Binding-site contacts:
Ligand atom O6 contacts residue ASP1096 of chain 1.A at 3.0 Å (salt-bridge).
Ligand atom C1 contacts residue ASN1103 of chain 1.A at 1.4 Å.
Ligand atom C7 contacts residue ASN1103 of chain 1.A at 4.0 Å.
Ligand atom C3 contacts residue ASN1103 of chain 1.A at 3.8 Å.
Ligand atom C4 contacts residue ASP1096 of chain 1.A at 4.3 Å.
Ligand atom C5 contacts residue ASP1096 of chain 1.A at 3.8 Å.
Ligand atom O4 contacts residue ASP1096 of chain 1.A at 3.7 Å.
Ligand atom C6 contacts residue CYS1051 of chain 1.A at 4.4 Å (hydrophobic).
Ligand atom O5 contacts residue ASN1103 of chain 1.A at 2.5 Å (h-bond).
Ligand atom C6 contacts residue ASP1096 of chain 1.A at 3.9 Å.
Ligand atom N2 contacts residue ASN1103 of chain 1.A at 2.9 Å (h-bond).
Ligand atom C4 contacts residue ASN1103 of chain 1.A at 4.3 Å.
Ligand atom O5 contacts residue CYS1051 of chain 1.A at 4.4 Å.
Ligand atom C2 contacts residue ASN1103 of chain 1.A at 2.5 Å.
Ligand atom C5 contacts residue ASN1103 of chain 1.A at 3.7 Å.

Sequence of chain 1.A:
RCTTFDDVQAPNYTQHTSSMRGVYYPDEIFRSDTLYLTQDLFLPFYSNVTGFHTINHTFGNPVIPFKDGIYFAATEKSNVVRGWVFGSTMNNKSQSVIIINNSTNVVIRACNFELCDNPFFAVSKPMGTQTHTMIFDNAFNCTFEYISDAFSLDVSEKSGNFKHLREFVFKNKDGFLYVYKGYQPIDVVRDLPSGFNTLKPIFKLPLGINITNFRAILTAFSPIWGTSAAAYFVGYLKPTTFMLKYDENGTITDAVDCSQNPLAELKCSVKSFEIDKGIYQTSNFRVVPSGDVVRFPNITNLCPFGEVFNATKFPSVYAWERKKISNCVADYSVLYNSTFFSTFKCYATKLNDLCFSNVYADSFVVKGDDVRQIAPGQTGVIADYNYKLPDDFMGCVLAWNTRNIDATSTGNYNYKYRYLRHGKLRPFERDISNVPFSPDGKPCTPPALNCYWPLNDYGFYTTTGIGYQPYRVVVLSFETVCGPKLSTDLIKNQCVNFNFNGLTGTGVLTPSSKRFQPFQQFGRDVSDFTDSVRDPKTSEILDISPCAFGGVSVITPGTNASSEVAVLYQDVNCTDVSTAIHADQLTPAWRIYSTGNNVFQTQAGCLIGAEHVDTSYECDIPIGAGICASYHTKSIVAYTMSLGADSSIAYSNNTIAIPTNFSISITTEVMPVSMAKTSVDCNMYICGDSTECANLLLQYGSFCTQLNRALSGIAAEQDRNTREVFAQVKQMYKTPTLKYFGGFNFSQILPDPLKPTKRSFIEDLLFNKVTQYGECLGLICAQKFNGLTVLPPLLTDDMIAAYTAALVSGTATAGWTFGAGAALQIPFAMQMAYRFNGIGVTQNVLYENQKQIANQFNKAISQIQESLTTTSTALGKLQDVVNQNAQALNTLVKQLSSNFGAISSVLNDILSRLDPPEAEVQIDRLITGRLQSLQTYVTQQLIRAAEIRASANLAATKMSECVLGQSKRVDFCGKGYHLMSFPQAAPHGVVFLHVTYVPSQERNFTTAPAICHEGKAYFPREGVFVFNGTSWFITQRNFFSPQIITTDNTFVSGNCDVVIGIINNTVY

The protein below binds the small molecule below.
Small molecule (SMILES): CC(=O)N[C@H]1[C@H](O[C@H]2[C@H](O)[C@@H](NC(C)=O)CO[C@@H]2CO)O[C@H](CO)[C@@H](O)[C@@H]1O